Binding-site contacts:
Ligand atom C15 contacts residue CYS206 of chain 2.A at 3.9 Å (hydrophobic).
Ligand atom C10 contacts residue CYS206 of chain 2.A at 3.6 Å (hydrophobic).
Ligand atom C1 contacts residue PHE87 of chain 2.A at 3.6 Å (hydrophobic).
Ligand atom CL contacts residue HIS209 of chain 2.A at 3.5 Å.
Ligand atom C7 contacts residue LEU210 of chain 2.A at 3.7 Å (hydrophobic).
Ligand atom O contacts residue LEU100 of chain 2.A at 3.6 Å.
Ligand atom N contacts residue ALA46 of chain 2.A at 3.7 Å.
Ligand atom C13 contacts residue ILE42 of chain 2.A at 3.6 Å (hydrophobic).
Ligand atom C contacts residue PHE87 of chain 2.A at 3.8 Å (hydrophobic).
Ligand atom C8 contacts residue TRP79 of chain 2.A at 3.6 Å (hydrophobic).
Ligand atom O2 contacts residue PHE87 of chain 2.A at 3.5 Å.
Ligand atom C14 contacts residue CYS206 of chain 2.A at 3.7 Å (hydrophobic).
Ligand atom C contacts residue GLN49 of chain 2.A at 3.8 Å.
Ligand atom C9 contacts residue LEU210 of chain 2.A at 3.5 Å (hydrophobic).
Ligand atom O contacts residue ALA101 of chain 2.A at 3.2 Å (h-bond).
Ligand atom C6 contacts residue ALA46 of chain 2.A at 3.8 Å (hydrophobic).
Ligand atom O1 contacts residue PHE87 of chain 2.A at 3.3 Å.
Ligand atom C10 contacts residue LEU210 of chain 2.A at 3.9 Å (hydrophobic).
Ligand atom CL1 contacts residue PHE120 of chain 2.A at 3.4 Å.
Ligand atom CL contacts residue CYS206 of chain 2.A at 3.7 Å.
Ligand atom C3 contacts residue PHE87 of chain 2.A at 3.3 Å (hydrophobic).
Ligand atom O contacts residue ALA45 of chain 2.A at 3.5 Å.
Ligand atom C9 contacts residue CYS206 of chain 2.A at 3.3 Å (hydrophobic).
Ligand atom C7 contacts residue TRP79 of chain 2.A at 3.0 Å (hydrophobic).
Ligand atom C17 contacts residue PHE87 of chain 2.A at 3.6 Å (hydrophobic).
Ligand atom C11 contacts residue ILE42 of chain 2.A at 3.4 Å (hydrophobic).
Ligand atom C4 contacts residue PHE87 of chain 2.A at 3.7 Å (hydrophobic).
Ligand atom C6 contacts residue LEU83 of chain 2.A at 3.9 Å (hydrophobic).
Ligand atom N contacts residue PHE87 of chain 2.A at 3.6 Å.
Ligand atom O2 contacts residue GLN49 of chain 2.A at 3.5 Å.
Ligand atom C11 contacts residue PHE87 of chain 2.A at 3.5 Å (hydrophobic).
Ligand atom C8 contacts residue ASN80 of chain 2.A at 3.4 Å.
Ligand atom O1 contacts residue ILE42 of chain 2.A at 3.2 Å.
Ligand atom O2 contacts residue ARG90 of chain 2.A at 3.1 Å (salt-bridge).
Ligand atom C2 contacts residue PHE87 of chain 2.A at 3.4 Å (hydrophobic).
Ligand atom O contacts residue ARG90 of chain 2.A at 3.5 Å (salt-bridge).
Ligand atom C2 contacts residue LEU100 of chain 2.A at 3.9 Å (hydrophobic).
Ligand atom C contacts residue ARG90 of chain 2.A at 3.8 Å.
Ligand atom C12 contacts residue ILE42 of chain 2.A at 3.4 Å (hydrophobic).
Ligand atom C8 contacts residue LEU210 of chain 2.A at 3.4 Å (hydrophobic).

A protein and the small-molecule ligand that binds it are described below.
Small molecule (SMILES): O=C(O)CCc1nc(-c2ccccc2)c(-c2cc(Cl)cc(Cl)c2)o1

Sequence of chain 2.A:
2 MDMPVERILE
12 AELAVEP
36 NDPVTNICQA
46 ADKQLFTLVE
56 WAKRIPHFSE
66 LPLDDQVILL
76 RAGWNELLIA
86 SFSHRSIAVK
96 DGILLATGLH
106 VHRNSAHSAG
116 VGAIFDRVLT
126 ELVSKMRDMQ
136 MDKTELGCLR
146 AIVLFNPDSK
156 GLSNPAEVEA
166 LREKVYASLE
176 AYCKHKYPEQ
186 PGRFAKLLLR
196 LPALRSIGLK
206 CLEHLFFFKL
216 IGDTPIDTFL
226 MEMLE